Sequence of chain 1.D:
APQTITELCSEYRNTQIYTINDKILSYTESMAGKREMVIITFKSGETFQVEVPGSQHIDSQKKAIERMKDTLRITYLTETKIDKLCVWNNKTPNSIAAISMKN

Sequence of chain 1.E:
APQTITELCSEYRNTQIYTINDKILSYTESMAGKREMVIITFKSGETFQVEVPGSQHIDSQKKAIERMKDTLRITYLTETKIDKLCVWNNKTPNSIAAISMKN

The small molecule below binds the protein below.
Small molecule (SMILES): O=c1[nH]n(CCc2ccccc2)c(=O)c2ccccc12

Binding-site contacts:
Ligand atom C13 contacts residue TYR12 of chain 1.D at 4.1 Å (hydrophobic).
Ligand atom CG contacts residue GLY33 of chain 1.E at 4.2 Å.
Ligand atom CG contacts residue LYS34 of chain 1.E at 3.9 Å.
Ligand atom CD1 contacts residue LYS34 of chain 1.E at 3.8 Å.
Ligand atom CE2 contacts residue ILE58 of chain 1.D at 3.8 Å (hydrophobic).
Ligand atom C11 contacts residue GLA1 of chain 1.N at 3.6 Å.
Ligand atom C7 contacts residue GLA1 of chain 1.N at 1.4 Å.
Ligand atom C12 contacts residue GLA1 of chain 1.N at 2.4 Å.
Ligand atom CE1 contacts residue LYS34 of chain 1.E at 4.1 Å.
Ligand atom CD2 contacts residue GLY33 of chain 1.E at 4.1 Å.
Ligand atom CA contacts residue TYR12 of chain 1.D at 4.2 Å (hydrophobic).
Ligand atom C8 contacts residue GLA1 of chain 1.N at 2.4 Å.
Ligand atom CZ contacts residue ILE58 of chain 1.D at 3.7 Å (hydrophobic).
Ligand atom C10 contacts residue GLA1 of chain 1.N at 4.2 Å.
Ligand atom C9 contacts residue GLA1 of chain 1.N at 3.6 Å.
Ligand atom O13 contacts residue TYR12 of chain 1.D at 3.0 Å.
Ligand atom CB contacts residue TYR12 of chain 1.D at 4.2 Å (hydrophobic).
Ligand atom CB contacts residue LYS34 of chain 1.E at 4.0 Å.
Ligand atom CB contacts residue GLY33 of chain 1.E at 3.4 Å.